Binding-site contacts:
Ligand atom C3 contacts residue ASN1418 of chain 1.A at 3.5 Å.
Ligand atom C4 contacts residue ASN1418 of chain 1.A at 3.4 Å.
Ligand atom C6 contacts residue ASN1418 of chain 1.A at 3.6 Å.
Ligand atom C5 contacts residue ASN1418 of chain 1.A at 3.3 Å.
Ligand atom O7 contacts residue ASN1418 of chain 1.A at 4.3 Å.
Ligand atom O3 contacts residue ASN1418 of chain 1.A at 3.7 Å.
Ligand atom O5 contacts residue ASN1418 of chain 1.A at 2.4 Å (h-bond).
Ligand atom C7 contacts residue ASN1418 of chain 1.A at 4.2 Å.
Ligand atom C2 contacts residue ASN1418 of chain 1.A at 2.6 Å.
Ligand atom O6 contacts residue ASN1418 of chain 1.A at 4.3 Å.
Ligand atom N2 contacts residue ASN1418 of chain 1.A at 3.7 Å.
Ligand atom C1 contacts residue ASN1418 of chain 1.A at 1.5 Å.

A protein and the small-molecule ligand that binds it are described below.
Small molecule (SMILES): CC(=O)N[C@@H]1[C@@H](O)[C@H](O)[C@@H](CO)O[C@H]1O

Sequence of chain 1.A:
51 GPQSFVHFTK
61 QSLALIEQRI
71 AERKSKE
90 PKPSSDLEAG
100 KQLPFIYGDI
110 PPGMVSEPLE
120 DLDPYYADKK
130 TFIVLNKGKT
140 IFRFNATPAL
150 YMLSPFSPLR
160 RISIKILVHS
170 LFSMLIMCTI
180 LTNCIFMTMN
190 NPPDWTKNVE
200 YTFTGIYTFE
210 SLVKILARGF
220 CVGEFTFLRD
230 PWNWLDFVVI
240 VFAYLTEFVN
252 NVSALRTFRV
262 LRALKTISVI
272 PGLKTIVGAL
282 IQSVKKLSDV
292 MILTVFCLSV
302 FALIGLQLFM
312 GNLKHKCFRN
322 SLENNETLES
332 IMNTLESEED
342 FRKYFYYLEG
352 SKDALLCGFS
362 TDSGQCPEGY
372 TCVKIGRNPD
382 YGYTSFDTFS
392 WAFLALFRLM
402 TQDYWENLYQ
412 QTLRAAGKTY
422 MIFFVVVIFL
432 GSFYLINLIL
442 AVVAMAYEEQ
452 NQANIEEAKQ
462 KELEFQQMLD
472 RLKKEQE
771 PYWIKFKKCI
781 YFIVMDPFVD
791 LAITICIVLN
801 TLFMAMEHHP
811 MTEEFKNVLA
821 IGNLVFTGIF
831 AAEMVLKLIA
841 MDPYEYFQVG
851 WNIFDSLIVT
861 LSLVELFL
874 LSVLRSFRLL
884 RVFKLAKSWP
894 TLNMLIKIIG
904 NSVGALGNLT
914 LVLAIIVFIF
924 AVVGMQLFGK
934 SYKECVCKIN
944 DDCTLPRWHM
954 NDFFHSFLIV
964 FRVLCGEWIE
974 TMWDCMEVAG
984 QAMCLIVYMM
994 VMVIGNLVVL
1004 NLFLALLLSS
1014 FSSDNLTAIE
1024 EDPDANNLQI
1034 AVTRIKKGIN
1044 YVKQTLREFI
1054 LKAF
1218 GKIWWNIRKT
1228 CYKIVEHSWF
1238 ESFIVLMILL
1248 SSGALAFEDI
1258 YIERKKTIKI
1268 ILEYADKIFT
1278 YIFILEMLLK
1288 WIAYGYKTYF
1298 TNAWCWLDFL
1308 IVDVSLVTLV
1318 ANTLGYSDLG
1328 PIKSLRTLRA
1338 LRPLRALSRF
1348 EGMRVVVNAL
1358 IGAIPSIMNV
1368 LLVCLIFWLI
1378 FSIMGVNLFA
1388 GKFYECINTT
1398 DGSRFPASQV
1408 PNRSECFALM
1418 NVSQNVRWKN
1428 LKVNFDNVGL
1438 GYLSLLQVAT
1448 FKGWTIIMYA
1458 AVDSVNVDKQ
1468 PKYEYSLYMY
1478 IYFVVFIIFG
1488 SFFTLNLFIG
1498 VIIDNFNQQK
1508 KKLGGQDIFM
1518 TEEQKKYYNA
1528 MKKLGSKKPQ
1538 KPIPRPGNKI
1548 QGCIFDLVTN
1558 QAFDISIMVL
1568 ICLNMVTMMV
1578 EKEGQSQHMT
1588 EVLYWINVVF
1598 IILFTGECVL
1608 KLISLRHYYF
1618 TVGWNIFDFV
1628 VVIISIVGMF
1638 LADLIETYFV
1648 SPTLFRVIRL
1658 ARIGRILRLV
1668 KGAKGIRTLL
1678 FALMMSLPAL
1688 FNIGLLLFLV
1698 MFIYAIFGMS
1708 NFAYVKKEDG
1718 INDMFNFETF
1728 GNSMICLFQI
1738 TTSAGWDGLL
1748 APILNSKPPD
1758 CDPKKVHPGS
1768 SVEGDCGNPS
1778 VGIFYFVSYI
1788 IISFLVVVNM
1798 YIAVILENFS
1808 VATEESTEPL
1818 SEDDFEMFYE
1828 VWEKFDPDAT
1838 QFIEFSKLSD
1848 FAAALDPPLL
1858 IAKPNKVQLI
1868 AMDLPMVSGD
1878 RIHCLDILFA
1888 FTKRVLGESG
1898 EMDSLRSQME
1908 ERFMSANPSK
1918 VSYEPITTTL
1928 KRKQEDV